Sequence of chain 1.A:
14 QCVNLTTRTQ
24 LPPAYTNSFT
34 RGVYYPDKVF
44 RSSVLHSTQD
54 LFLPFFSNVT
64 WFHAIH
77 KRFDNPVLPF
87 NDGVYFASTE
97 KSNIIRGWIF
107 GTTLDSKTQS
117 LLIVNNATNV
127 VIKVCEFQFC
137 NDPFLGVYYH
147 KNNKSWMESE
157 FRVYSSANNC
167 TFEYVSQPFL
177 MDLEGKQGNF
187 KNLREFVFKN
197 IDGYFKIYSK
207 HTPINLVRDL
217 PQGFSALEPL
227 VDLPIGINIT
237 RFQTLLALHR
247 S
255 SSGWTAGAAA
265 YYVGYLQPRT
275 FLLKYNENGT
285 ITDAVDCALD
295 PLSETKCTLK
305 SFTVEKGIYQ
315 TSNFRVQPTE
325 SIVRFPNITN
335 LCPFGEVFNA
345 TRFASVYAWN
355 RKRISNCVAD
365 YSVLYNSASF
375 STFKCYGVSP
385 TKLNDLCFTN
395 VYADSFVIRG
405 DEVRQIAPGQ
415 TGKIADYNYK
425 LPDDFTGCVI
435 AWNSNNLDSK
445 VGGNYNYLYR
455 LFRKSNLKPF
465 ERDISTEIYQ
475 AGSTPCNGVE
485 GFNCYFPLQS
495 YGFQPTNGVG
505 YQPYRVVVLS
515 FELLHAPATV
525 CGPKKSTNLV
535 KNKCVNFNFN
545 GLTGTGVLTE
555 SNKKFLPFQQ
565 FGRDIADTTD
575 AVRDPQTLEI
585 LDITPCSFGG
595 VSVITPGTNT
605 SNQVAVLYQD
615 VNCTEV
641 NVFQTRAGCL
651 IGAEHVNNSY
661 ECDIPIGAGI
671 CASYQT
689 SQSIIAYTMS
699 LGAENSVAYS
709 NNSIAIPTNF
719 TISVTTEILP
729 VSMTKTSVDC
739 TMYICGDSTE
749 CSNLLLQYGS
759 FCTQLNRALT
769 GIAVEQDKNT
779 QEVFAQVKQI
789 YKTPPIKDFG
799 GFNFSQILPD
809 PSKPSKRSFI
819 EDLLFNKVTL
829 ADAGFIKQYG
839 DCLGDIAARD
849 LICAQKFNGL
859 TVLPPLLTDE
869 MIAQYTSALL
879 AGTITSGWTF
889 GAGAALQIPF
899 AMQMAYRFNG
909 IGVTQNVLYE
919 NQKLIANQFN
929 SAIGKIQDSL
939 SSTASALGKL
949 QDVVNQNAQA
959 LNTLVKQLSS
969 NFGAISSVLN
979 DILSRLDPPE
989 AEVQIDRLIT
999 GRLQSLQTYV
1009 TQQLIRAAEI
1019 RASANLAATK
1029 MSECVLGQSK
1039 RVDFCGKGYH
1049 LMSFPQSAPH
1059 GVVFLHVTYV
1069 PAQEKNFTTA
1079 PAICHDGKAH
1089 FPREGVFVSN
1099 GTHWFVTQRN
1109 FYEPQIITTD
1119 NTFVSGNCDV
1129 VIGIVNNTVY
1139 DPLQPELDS

Binding-site contacts:
Ligand atom C7 contacts residue GLN644 of chain 1.C at 3.8 Å.
Ligand atom N2 contacts residue GLN644 of chain 1.C at 3.8 Å.
Ligand atom O7 contacts residue GLN644 of chain 1.C at 4.5 Å.
Ligand atom C8 contacts residue GLN644 of chain 1.C at 3.3 Å.
Ligand atom C3 contacts residue ASN616 of chain 1.C at 3.9 Å.
Ligand atom C8 contacts residue ILE834 of chain 1.A at 3.5 Å (hydrophobic).
Ligand atom O7 contacts residue ILE834 of chain 1.A at 3.9 Å.
Ligand atom N2 contacts residue ASN616 of chain 1.C at 3.0 Å (h-bond).
Ligand atom C7 contacts residue ASN616 of chain 1.C at 3.5 Å.
Ligand atom C8 contacts residue GLN836 of chain 1.A at 3.6 Å.
Ligand atom C4 contacts residue ASN616 of chain 1.C at 4.3 Å.
Ligand atom C2 contacts residue ASN616 of chain 1.C at 2.6 Å.
Ligand atom C5 contacts residue ASN616 of chain 1.C at 3.6 Å.
Ligand atom O7 contacts residue ASN616 of chain 1.C at 4.5 Å.
Ligand atom C7 contacts residue ILE834 of chain 1.A at 4.2 Å (hydrophobic).
Ligand atom C1 contacts residue ASN616 of chain 1.C at 1.5 Å.
Ligand atom O5 contacts residue ASN616 of chain 1.C at 2.3 Å (h-bond).
Ligand atom C8 contacts residue VAL615 of chain 1.C at 3.2 Å (hydrophobic).
Ligand atom C8 contacts residue ASN616 of chain 1.C at 3.4 Å.

Sequence of chain 1.C:
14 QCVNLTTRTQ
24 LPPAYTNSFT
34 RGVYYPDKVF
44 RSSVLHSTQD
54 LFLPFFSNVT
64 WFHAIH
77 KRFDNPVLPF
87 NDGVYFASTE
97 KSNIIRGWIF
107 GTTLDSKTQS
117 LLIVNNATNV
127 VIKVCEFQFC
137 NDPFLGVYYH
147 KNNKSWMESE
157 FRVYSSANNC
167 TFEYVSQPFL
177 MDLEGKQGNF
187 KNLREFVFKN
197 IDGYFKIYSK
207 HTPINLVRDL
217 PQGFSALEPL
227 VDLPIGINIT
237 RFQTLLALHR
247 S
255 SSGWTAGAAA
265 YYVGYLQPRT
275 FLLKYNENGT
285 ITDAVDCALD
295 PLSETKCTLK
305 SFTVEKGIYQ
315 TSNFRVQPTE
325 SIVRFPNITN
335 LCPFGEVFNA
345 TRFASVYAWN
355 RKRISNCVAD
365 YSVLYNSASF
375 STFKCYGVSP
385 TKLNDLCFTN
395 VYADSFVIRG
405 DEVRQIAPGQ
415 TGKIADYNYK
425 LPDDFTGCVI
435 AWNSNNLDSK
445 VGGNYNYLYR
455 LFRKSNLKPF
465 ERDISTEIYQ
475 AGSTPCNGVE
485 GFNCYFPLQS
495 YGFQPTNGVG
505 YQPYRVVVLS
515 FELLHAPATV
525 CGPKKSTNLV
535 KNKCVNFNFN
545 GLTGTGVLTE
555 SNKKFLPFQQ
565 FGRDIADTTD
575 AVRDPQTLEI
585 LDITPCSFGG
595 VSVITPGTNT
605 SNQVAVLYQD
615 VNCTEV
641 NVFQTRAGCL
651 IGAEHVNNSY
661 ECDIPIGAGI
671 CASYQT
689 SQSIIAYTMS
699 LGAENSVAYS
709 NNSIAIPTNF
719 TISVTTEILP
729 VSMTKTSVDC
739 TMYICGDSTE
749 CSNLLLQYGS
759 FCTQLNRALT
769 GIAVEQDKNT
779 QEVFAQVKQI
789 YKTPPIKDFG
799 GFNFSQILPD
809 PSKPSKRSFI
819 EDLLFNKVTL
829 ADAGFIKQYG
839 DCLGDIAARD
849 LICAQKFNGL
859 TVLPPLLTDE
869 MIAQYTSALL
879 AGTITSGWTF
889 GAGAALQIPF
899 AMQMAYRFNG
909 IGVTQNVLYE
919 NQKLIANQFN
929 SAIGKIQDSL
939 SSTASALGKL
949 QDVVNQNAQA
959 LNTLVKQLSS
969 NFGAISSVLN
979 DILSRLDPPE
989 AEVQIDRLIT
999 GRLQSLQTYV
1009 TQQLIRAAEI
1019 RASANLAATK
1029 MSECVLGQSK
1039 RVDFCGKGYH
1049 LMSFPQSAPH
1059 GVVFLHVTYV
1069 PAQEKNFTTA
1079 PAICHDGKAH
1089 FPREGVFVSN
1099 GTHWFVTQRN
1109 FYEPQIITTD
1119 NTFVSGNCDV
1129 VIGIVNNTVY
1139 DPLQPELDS

This protein binds this small molecule.
Small molecule (SMILES): CC(=O)N[C@@H]1[C@@H](O)[C@H](O)[C@@H](CO)O[C@H]1O